Binding-site contacts:
Ligand atom O7 contacts residue THR216 of chain 1.A at 4.1 Å.
Ligand atom N2 contacts residue ASN217 of chain 1.A at 2.5 Å (h-bond).
Ligand atom C4 contacts residue ASN217 of chain 1.A at 4.1 Å.
Ligand atom C8 contacts residue GLU212 of chain 1.A at 3.4 Å.
Ligand atom C7 contacts residue ASN217 of chain 1.A at 3.1 Å.
Ligand atom C1 contacts residue ASN217 of chain 1.A at 1.4 Å.
Ligand atom C2 contacts residue ASN217 of chain 1.A at 2.1 Å.
Ligand atom C8 contacts residue ASN217 of chain 1.A at 4.3 Å.
Ligand atom O7 contacts residue ALA213 of chain 1.A at 3.9 Å.
Ligand atom C8 contacts residue THR216 of chain 1.A at 3.3 Å.
Ligand atom O7 contacts residue ASN217 of chain 1.A at 3.2 Å (h-bond).
Ligand atom C3 contacts residue ASN217 of chain 1.A at 3.6 Å.
Ligand atom C5 contacts residue ASN217 of chain 1.A at 3.7 Å.
Ligand atom O5 contacts residue ASN217 of chain 1.A at 2.4 Å (h-bond).
Ligand atom C7 contacts residue THR216 of chain 1.A at 3.5 Å.
Ligand atom N2 contacts residue THR216 of chain 1.A at 3.8 Å.

A protein and the small-molecule ligand that binds it are described below.
Small molecule (SMILES): CC(=O)N[C@@H]1[C@@H](O)[C@H](O)[C@@H](CO)O[C@H]1O

Sequence of chain 1.A:
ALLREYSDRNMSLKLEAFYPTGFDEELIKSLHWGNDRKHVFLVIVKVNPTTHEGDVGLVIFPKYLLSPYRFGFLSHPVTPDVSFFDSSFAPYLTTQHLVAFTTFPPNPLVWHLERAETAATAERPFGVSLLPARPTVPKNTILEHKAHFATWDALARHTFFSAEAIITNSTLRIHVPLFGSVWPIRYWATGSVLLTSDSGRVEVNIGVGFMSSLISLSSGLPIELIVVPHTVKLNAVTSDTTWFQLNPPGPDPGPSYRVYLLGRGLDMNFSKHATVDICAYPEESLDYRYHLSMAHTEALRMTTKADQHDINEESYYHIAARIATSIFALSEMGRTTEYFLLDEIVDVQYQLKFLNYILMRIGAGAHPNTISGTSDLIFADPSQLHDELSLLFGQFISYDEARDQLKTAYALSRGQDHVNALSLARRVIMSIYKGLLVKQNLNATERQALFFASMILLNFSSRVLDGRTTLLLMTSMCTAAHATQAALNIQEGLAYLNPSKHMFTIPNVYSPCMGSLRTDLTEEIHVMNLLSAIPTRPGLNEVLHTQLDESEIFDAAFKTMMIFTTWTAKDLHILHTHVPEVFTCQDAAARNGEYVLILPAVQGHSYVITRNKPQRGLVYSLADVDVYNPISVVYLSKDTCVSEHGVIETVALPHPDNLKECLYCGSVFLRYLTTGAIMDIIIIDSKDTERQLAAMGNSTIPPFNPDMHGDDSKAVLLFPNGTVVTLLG